Sequence of chain 1.E:
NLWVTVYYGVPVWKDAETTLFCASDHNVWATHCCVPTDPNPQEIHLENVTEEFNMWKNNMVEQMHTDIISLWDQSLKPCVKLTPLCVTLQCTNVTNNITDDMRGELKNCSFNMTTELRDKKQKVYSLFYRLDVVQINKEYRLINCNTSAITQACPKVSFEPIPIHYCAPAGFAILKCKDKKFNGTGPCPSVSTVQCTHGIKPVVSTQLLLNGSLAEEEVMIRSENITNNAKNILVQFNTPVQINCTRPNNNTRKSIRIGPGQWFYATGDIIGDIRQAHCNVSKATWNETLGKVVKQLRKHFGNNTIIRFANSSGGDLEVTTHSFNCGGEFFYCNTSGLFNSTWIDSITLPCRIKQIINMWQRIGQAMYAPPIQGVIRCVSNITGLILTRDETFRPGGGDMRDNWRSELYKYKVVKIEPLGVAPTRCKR

This protein binds this small molecule.
Small molecule (SMILES): CC(=O)N[C@H]1[C@H](O[C@H]2[C@H](O)[C@@H](NC(C)=O)CO[C@@H]2CO)O[C@H](CO)[C@@H](O)[C@@H]1O

Binding-site contacts:
Ligand atom C1 contacts residue ASN150 of chain 1.E at 1.5 Å.
Ligand atom C8 contacts residue ASN138 of chain 1.E at 3.9 Å.
Ligand atom C4 contacts residue ASN150 of chain 1.E at 4.4 Å.
Ligand atom C7 contacts residue ASN138 of chain 1.E at 3.9 Å.
Ligand atom C3 contacts residue TYR167 of chain 1.E at 3.9 Å (hydrophobic).
Ligand atom C7 contacts residue LEU169 of chain 1.E at 4.5 Å (hydrophobic).
Ligand atom O3 contacts residue TYR167 of chain 1.E at 4.4 Å.
Ligand atom C5 contacts residue TYR167 of chain 1.E at 4.0 Å (hydrophobic).
Ligand atom C7 contacts residue ASN150 of chain 1.E at 3.3 Å.
Ligand atom O7 contacts residue ASN150 of chain 1.E at 3.3 Å (h-bond).
Ligand atom O3 contacts residue ASP322 of chain 1.E at 4.3 Å.
Ligand atom O6 contacts residue TYR167 of chain 1.E at 4.2 Å.
Ligand atom C2 contacts residue ASN150 of chain 1.E at 2.6 Å.
Ligand atom O7 contacts residue TYR167 of chain 1.E at 3.3 Å.
Ligand atom C1 contacts residue TYR167 of chain 1.E at 3.9 Å (hydrophobic).
Ligand atom O7 contacts residue VAL136 of chain 1.E at 4.4 Å.
Ligand atom O5 contacts residue ASN150 of chain 1.E at 2.4 Å (h-bond).
Ligand atom C8 contacts residue VAL136 of chain 1.E at 3.8 Å (hydrophobic).
Ligand atom N2 contacts residue ASN150 of chain 1.E at 2.9 Å (h-bond).
Ligand atom C3 contacts residue ASN150 of chain 1.E at 3.9 Å.
Ligand atom C8 contacts residue ASP322 of chain 1.E at 3.3 Å.
Ligand atom O7 contacts residue ASN138 of chain 1.E at 3.5 Å (h-bond).
Ligand atom C5 contacts residue ASN150 of chain 1.E at 3.8 Å.
Ligand atom O4 contacts residue TYR167 of chain 1.E at 3.9 Å.
Ligand atom C8 contacts residue LEU169 of chain 1.E at 4.2 Å (hydrophobic).
Ligand atom C8 contacts residue TYR167 of chain 1.E at 3.9 Å (hydrophobic).
Ligand atom N2 contacts residue ASP322 of chain 1.E at 4.4 Å.
Ligand atom C2 contacts residue TYR167 of chain 1.E at 4.4 Å (hydrophobic).
Ligand atom C7 contacts residue ASP322 of chain 1.E at 4.3 Å.
Ligand atom C8 contacts residue ASN150 of chain 1.E at 4.4 Å.
Ligand atom C7 contacts residue TYR167 of chain 1.E at 3.8 Å (hydrophobic).
Ligand atom N2 contacts residue TYR167 of chain 1.E at 4.4 Å.
Ligand atom O5 contacts residue TYR167 of chain 1.E at 4.3 Å.
Ligand atom C4 contacts residue TYR167 of chain 1.E at 4.3 Å (hydrophobic).
Ligand atom O6 contacts residue SER152 of chain 1.E at 3.2 Å (h-bond).